Sequence of chain 1.M:
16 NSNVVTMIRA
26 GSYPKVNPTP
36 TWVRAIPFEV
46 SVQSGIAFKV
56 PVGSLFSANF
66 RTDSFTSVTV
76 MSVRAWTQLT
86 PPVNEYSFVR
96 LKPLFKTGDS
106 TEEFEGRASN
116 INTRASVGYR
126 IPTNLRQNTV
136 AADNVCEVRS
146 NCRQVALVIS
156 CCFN

Binding-site contacts:
Ligand atom O3' contacts residue ARG125 of chain 1.M at 4.2 Å.
Ligand atom OP1 contacts residue ARG131 of chain 1.M at 3.4 Å (salt-bridge).
Ligand atom O2 contacts residue ASN16 of chain 3.I at 2.8 Å (h-bond).
Ligand atom C4 contacts residue ASN16 of chain 3.I at 4.0 Å.
Ligand atom C2 contacts residue ASN16 of chain 3.I at 3.1 Å.
Ligand atom OP1 contacts residue ILE23 of chain 3.I at 3.9 Å.
Ligand atom O5' contacts residue ARG125 of chain 1.M at 3.1 Å (salt-bridge).
Ligand atom C4' contacts residue ARG125 of chain 1.M at 4.5 Å.
Ligand atom OP2 contacts residue SER77 of chain 1.M at 4.0 Å.
Ligand atom O5' contacts residue ARG131 of chain 1.M at 2.9 Å (salt-bridge).
Ligand atom OP2 contacts residue ARG131 of chain 1.M at 3.7 Å.
Ligand atom C5 contacts residue ARG125 of chain 1.M at 3.7 Å.
Ligand atom P contacts residue ARG131 of chain 1.M at 3.6 Å.
Ligand atom C5' contacts residue ARG125 of chain 1.M at 4.3 Å.
Ligand atom C4 contacts residue SER17 of chain 3.I at 4.3 Å.
Ligand atom C3' contacts residue ARG125 of chain 1.M at 3.5 Å.
Ligand atom C2 contacts residue ARG125 of chain 1.M at 4.0 Å.
Ligand atom P contacts residue ILE23 of chain 3.I at 4.5 Å.
Ligand atom OP1 contacts residue ARG125 of chain 1.M at 2.9 Å (salt-bridge).
Ligand atom O4 contacts residue SER17 of chain 3.I at 3.4 Å.
Ligand atom N3 contacts residue ASN16 of chain 3.I at 2.8 Å (h-bond).
Ligand atom P contacts residue ARG125 of chain 1.M at 3.8 Å.
Ligand atom C5' contacts residue ARG131 of chain 1.M at 3.4 Å.
Ligand atom C6 contacts residue ARG125 of chain 1.M at 3.7 Å.
Ligand atom OP2 contacts residue ILE23 of chain 3.I at 4.3 Å.
Ligand atom C4 contacts residue ARG125 of chain 1.M at 3.7 Å.
Ligand atom N1 contacts residue ASN16 of chain 3.I at 4.5 Å.
Ligand atom C2' contacts residue ARG125 of chain 1.M at 3.8 Å.
Ligand atom OP3 contacts residue ARG125 of chain 1.M at 2.7 Å.
Ligand atom C5' contacts residue MET76 of chain 1.M at 4.4 Å (hydrophobic).
Ligand atom N1 contacts residue ARG125 of chain 1.M at 3.9 Å.
Ligand atom O2 contacts residue ARG125 of chain 1.M at 4.1 Å.
Ligand atom O4 contacts residue ASN16 of chain 3.I at 4.3 Å.
Ligand atom OP3 contacts residue SER77 of chain 1.M at 4.4 Å.
Ligand atom C1' contacts residue ARG125 of chain 1.M at 4.4 Å.
Ligand atom N3 contacts residue ARG125 of chain 1.M at 3.8 Å.
Ligand atom O4 contacts residue THR21 of chain 3.I at 4.3 Å.
Ligand atom O4 contacts residue ARG125 of chain 1.M at 4.0 Å.

This small molecule binds to this protein.
Small molecule (SMILES): CO[P](=O)(O)O[C@H]1[C@@H](O)[C@H](n2ccc(=O)[nH]c2=O)O[C@@H]1COP(=O)(O)O

Sequence of chain 3.I:
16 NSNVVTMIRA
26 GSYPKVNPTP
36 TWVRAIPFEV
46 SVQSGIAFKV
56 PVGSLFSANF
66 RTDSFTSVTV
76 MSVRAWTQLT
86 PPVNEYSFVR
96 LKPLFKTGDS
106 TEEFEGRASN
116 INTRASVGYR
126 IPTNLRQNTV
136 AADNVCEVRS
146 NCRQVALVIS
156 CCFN